Binding-site contacts:
Ligand atom O6 contacts residue BMA3 of chain 1.N at 4.2 Å.
Ligand atom C1 contacts residue BMA3 of chain 1.N at 3.6 Å.
Ligand atom C5 contacts residue BMA3 of chain 1.N at 3.7 Å.
Ligand atom O5 contacts residue BMA3 of chain 1.N at 4.0 Å.
Ligand atom C3 contacts residue BMA3 of chain 1.N at 4.4 Å.

The protein below binds the small molecule below.
Small molecule (SMILES): OC[C@H]1O[C@H](O)[C@@H](O)[C@@H](O)[C@@H]1O